Binding-site contacts:
Ligand atom O4' contacts residue ALA87 of chain 1.I at 3.1 Å (h-bond).
Ligand atom C6 contacts residue PHE266 of chain 1.I at 3.5 Å (hydrophobic).
Ligand atom OP2 contacts residue VAL243 of chain 1.I at 3.5 Å (h-bond).
Ligand atom C6 contacts residue SER240 of chain 1.I at 3.5 Å.
Ligand atom C4 contacts residue SER240 of chain 1.I at 3.1 Å.
Ligand atom OP2 contacts residue ASN109 of chain 1.I at 2.5 Å (h-bond).
Ligand atom O3' contacts residue VAL243 of chain 1.I at 3.3 Å.
Ligand atom C8 contacts residue PHE266 of chain 1.I at 3.5 Å (hydrophobic).
Ligand atom C5 contacts residue SER240 of chain 1.I at 3.1 Å.
Ligand atom C8 contacts residue VAL239 of chain 1.I at 3.6 Å (hydrophobic).
Ligand atom N3 contacts residue PRO242 of chain 1.I at 3.6 Å.
Ligand atom N3 contacts residue ARG86 of chain 1.I at 3.4 Å.
Ligand atom C2 contacts residue ARG204 of chain 1.I at 3.6 Å.
Ligand atom C4' contacts residue ALA87 of chain 1.I at 3.3 Å (hydrophobic).
Ligand atom C2 contacts residue PRO242 of chain 1.I at 3.6 Å (hydrophobic).
Ligand atom C4 contacts residue PHE266 of chain 1.I at 3.5 Å (hydrophobic).
Ligand atom N6 contacts residue LEU206 of chain 1.I at 3.4 Å (h-bond).
Ligand atom C5' contacts residue GLY241 of chain 1.I at 3.5 Å.
Ligand atom O2' contacts residue ALA87 of chain 1.I at 3.5 Å (h-bond).
Ligand atom N6 contacts residue TYR271 of chain 1.I at 3.3 Å (h-bond).
Ligand atom C4 contacts residue PRO242 of chain 1.I at 3.5 Å (hydrophobic).
Ligand atom C5 contacts residue PHE266 of chain 1.I at 3.3 Å (hydrophobic).
Ligand atom O2' contacts residue ASP112 of chain 1.I at 2.8 Å (salt-bridge).
Ligand atom N7 contacts residue SER240 of chain 1.I at 3.5 Å.
Ligand atom N7 contacts residue TYR271 of chain 1.I at 3.2 Å (h-bond).
Ligand atom N1 contacts residue LEU206 of chain 1.I at 3.1 Å (h-bond).
Ligand atom N1 contacts residue ASP12 of chain 1.I at 3.2 Å (salt-bridge).
Ligand atom O3' contacts residue GLN164 of chain 1.I at 3.3 Å (h-bond).
Ligand atom N1 contacts residue ASN13 of chain 1.I at 3.0 Å (h-bond).
Ligand atom N6 contacts residue ASP12 of chain 1.I at 3.5 Å (salt-bridge).
Ligand atom O4' contacts residue PRO242 of chain 1.I at 3.4 Å.
Ligand atom C6 contacts residue ASP12 of chain 1.I at 3.5 Å.
Ligand atom N7 contacts residue PHE266 of chain 1.I at 3.6 Å.
Ligand atom O2' contacts residue ARG86 of chain 1.I at 3.4 Å.
Ligand atom N6 contacts residue ASP117 of chain 1.I at 2.5 Å (salt-bridge).
Ligand atom N3 contacts residue SER240 of chain 1.I at 3.6 Å.
Ligand atom N6 contacts residue TRP160 of chain 1.I at 3.5 Å.
Ligand atom C5' contacts residue GLN164 of chain 1.I at 3.3 Å.
Ligand atom N9 contacts residue SER240 of chain 1.I at 3.5 Å (h-bond).
Ligand atom C2 contacts residue ASN13 of chain 1.I at 3.1 Å.

This small molecule binds to this protein.
Small molecule (SMILES): Nc1ncnc2c1ncn2[C@@H]1O[C@H](CO[P](=O)(O)O[C@H]2[C@@H](O)[C@H](n3cnc4c(N)ncnc43)O[C@@H]2CO[P](=O)(O)O[C@H]2[C@@H](O)[C@H](n3cnc4c(N)ncnc43)O[C@@H]2CO)[C@@H](O)[C@H]1O

Sequence of chain 1.I:
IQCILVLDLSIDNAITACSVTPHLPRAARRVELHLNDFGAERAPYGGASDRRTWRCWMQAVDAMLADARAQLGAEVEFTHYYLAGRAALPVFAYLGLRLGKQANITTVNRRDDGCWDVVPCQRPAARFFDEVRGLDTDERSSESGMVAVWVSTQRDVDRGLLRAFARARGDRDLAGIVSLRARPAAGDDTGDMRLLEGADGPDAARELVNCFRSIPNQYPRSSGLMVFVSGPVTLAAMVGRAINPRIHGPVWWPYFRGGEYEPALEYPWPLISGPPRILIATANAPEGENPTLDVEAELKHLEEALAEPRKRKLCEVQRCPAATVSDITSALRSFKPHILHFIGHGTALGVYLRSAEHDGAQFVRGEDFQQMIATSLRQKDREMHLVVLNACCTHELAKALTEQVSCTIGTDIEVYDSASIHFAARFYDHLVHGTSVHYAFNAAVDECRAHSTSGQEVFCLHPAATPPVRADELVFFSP